Sequence of chain 1.G:
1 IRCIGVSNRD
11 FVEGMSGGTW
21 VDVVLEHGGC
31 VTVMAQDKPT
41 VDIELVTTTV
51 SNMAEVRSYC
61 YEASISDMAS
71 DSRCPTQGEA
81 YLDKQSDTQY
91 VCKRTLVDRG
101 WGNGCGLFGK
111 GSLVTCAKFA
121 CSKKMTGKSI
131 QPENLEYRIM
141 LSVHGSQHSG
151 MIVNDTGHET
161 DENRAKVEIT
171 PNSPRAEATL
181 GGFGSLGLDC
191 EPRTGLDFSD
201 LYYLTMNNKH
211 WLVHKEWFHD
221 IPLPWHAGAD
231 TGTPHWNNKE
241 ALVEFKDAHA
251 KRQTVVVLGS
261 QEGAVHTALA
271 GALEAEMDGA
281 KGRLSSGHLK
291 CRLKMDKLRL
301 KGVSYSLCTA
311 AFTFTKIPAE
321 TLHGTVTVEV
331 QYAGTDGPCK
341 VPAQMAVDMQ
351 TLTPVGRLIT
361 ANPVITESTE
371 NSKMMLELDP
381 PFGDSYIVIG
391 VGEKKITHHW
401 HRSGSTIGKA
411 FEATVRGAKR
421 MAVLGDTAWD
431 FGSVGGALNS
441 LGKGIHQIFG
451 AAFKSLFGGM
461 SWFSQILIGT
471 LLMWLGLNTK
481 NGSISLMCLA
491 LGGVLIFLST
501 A

Binding-site contacts:
Ligand atom C8 contacts residue ASN154 of chain 1.G at 3.6 Å.
Ligand atom C8 contacts residue THR156 of chain 1.G at 4.0 Å.
Ligand atom O5 contacts residue ASN154 of chain 1.G at 4.0 Å.
Ligand atom C7 contacts residue THR156 of chain 1.G at 3.9 Å.
Ligand atom C2 contacts residue THR156 of chain 1.G at 4.2 Å.
Ligand atom C1 contacts residue ASN154 of chain 1.G at 3.4 Å.
Ligand atom O6 contacts residue MET151 of chain 1.G at 3.4 Å.
Ligand atom N2 contacts residue THR156 of chain 1.G at 3.6 Å (h-bond).
Ligand atom C6 contacts residue MET151 of chain 1.G at 4.5 Å (hydrophobic).
Ligand atom O7 contacts residue ASN154 of chain 1.G at 2.6 Å (h-bond).
Ligand atom N2 contacts residue ASN154 of chain 1.G at 3.8 Å.
Ligand atom C1 contacts residue THR156 of chain 1.G at 3.6 Å.
Ligand atom C7 contacts residue ASN154 of chain 1.G at 3.3 Å.
Ligand atom C2 contacts residue ASN154 of chain 1.G at 3.5 Å.

A small-molecule ligand and the protein it binds are described below.
Small molecule (SMILES): CC(=O)N[C@H]1[C@H](O[C@H]2[C@H](O)[C@@H](NC(C)=O)CO[C@@H]2CO)O[C@H](CO)[C@@H](O)[C@@H]1O